This protein binds this small molecule.
Small molecule (SMILES): CC(C)C[C@H](NC(=O)[C@@H](NC(=O)[C@H](CO)NC(=O)[C@H](CC(=O)O)NC(=O)[C@H](CC(=O)O)NC(=O)[C@H](Cc1c[nH]c2ccccc12)NC(=O)[C@H](CCC(=O)O)NC(=O)[C@@H](N)CC(C)C)[C@@H](C)O)C(=O)N[C@H](C=O)CO

Sequence of chain 1.A:
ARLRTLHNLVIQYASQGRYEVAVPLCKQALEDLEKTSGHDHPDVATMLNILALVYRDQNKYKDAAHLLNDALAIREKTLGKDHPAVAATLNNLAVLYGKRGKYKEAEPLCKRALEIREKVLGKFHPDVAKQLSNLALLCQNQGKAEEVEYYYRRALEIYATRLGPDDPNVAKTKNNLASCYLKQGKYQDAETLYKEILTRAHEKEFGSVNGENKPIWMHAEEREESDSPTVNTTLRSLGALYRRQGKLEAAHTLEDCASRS

Binding-site contacts:
Ligand atom CA contacts residue ASN141 of chain 1.A at 3.5 Å.
Ligand atom CE3 contacts residue VAL102 of chain 1.A at 3.7 Å (hydrophobic).
Ligand atom CB contacts residue ASN99 of chain 1.A at 3.5 Å.
Ligand atom OG1 contacts residue ASN56 of chain 1.A at 3.4 Å (h-bond).
Ligand atom CB contacts residue ASN141 of chain 1.A at 3.6 Å.
Ligand atom CG contacts residue LYS137 of chain 1.A at 3.7 Å.
Ligand atom C contacts residue ASN141 of chain 1.A at 3.7 Å.
Ligand atom N contacts residue ASN141 of chain 1.A at 2.7 Å (h-bond).
Ligand atom OE2 contacts residue LYS137 of chain 1.A at 3.5 Å.
Ligand atom NE1 contacts residue ASN99 of chain 1.A at 3.4 Å (h-bond).
Ligand atom OD1 contacts residue ALA95 of chain 1.A at 3.2 Å.
Ligand atom OG1 contacts residue ASN99 of chain 1.A at 3.2 Å (h-bond).
Ligand atom CB contacts residue ARG82 of chain 1.A at 3.7 Å.
Ligand atom CG2 contacts residue THR96 of chain 1.A at 3.4 Å.
Ligand atom CG2 contacts residue ARG82 of chain 1.A at 3.5 Å.
Ligand atom OD2 contacts residue LEU60 of chain 1.A at 3.5 Å.
Ligand atom CD2 contacts residue ARG63 of chain 1.A at 3.4 Å.
Ligand atom CB contacts residue ASN98 of chain 1.A at 3.6 Å.
Ligand atom OD2 contacts residue LYS137 of chain 1.A at 3.1 Å (salt-bridge).
Ligand atom CE3 contacts residue ARG63 of chain 1.A at 3.6 Å.
Ligand atom O contacts residue ASN99 of chain 1.A at 2.8 Å (h-bond).
Ligand atom CG contacts residue ARG124 of chain 1.A at 3.2 Å.
Ligand atom CH2 contacts residue ASN99 of chain 1.A at 3.7 Å.
Ligand atom CB contacts residue LYS137 of chain 1.A at 3.4 Å.
Ligand atom N contacts residue ASN99 of chain 1.A at 3.2 Å (h-bond).
Ligand atom CZ3 contacts residue VAL102 of chain 1.A at 3.6 Å (hydrophobic).
Ligand atom O contacts residue ARG82 of chain 1.A at 2.9 Å (salt-bridge).
Ligand atom O contacts residue HIS14 of chain 1.A at 3.2 Å.
Ligand atom C contacts residue ASN99 of chain 1.A at 3.4 Å.
Ligand atom O contacts residue THR53 of chain 1.A at 3.5 Å.
Ligand atom CD2 contacts residue ASN56 of chain 1.A at 3.4 Å.
Ligand atom CA contacts residue ASN99 of chain 1.A at 3.5 Å.
Ligand atom OD2 contacts residue ARG124 of chain 1.A at 2.8 Å (salt-bridge).
Ligand atom CE2 contacts residue ARG63 of chain 1.A at 3.6 Å.
Ligand atom O contacts residue ASN98 of chain 1.A at 3.5 Å (h-bond).
Ligand atom C contacts residue ARG82 of chain 1.A at 3.7 Å.
Ligand atom CB contacts residue ASN56 of chain 1.A at 3.6 Å.
Ligand atom O contacts residue ASN141 of chain 1.A at 2.8 Å (h-bond).
Ligand atom OD1 contacts residue ARG124 of chain 1.A at 3.6 Å.
Ligand atom OE1 contacts residue LYS137 of chain 1.A at 3.4 Å.